Binding-site contacts:
Ligand atom O1B contacts residue GLY457 of chain 1.O at 3.1 Å (h-bond).
Ligand atom N7 contacts residue MET442 of chain 1.O at 3.6 Å.
Ligand atom C5 contacts residue SER461 of chain 1.O at 3.8 Å.
Ligand atom C1 contacts residue SER461 of chain 1.O at 2.4 Å.
Ligand atom C4 contacts residue SER461 of chain 1.O at 3.0 Å.
Ligand atom O1B contacts residue SER458 of chain 1.O at 4.4 Å.
Ligand atom N5 contacts residue THR354 of chain 1.O at 3.9 Å.
Ligand atom O1B contacts residue SER461 of chain 1.O at 2.7 Å (h-bond).
Ligand atom N7 contacts residue MET357 of chain 1.O at 3.9 Å.
Ligand atom O1A contacts residue SER461 of chain 1.O at 3.4 Å (h-bond).
Ligand atom N7 contacts residue ALA439 of chain 1.O at 3.0 Å (h-bond).
Ligand atom C2 contacts residue SER461 of chain 1.O at 1.4 Å.
Ligand atom O4 contacts residue THR354 of chain 1.O at 2.8 Å (h-bond).
Ligand atom C2 contacts residue GLY457 of chain 1.O at 4.4 Å.
Ligand atom O8 contacts residue SER456 of chain 1.O at 4.2 Å.
Ligand atom C2 contacts residue GLN462 of chain 1.O at 4.5 Å.
Ligand atom C5 contacts residue THR354 of chain 1.O at 3.7 Å.
Ligand atom C6 contacts residue MET357 of chain 1.O at 4.0 Å (hydrophobic).
Ligand atom C3 contacts residue GLN462 of chain 1.O at 3.7 Å.
Ligand atom C3 contacts residue SER461 of chain 1.O at 1.5 Å.
Ligand atom O6 contacts residue SER461 of chain 1.O at 2.8 Å (h-bond).
Ligand atom C4 contacts residue GLN462 of chain 1.O at 4.3 Å.
Ligand atom C8 contacts residue ALA439 of chain 1.O at 3.3 Å (hydrophobic).
Ligand atom C9 contacts residue ALA440 of chain 1.O at 4.1 Å (hydrophobic).
Ligand atom C5 contacts residue THR355 of chain 1.O at 4.5 Å.
Ligand atom C7 contacts residue MET357 of chain 1.O at 4.3 Å (hydrophobic).
Ligand atom N5 contacts residue SER461 of chain 1.O at 4.5 Å.
Ligand atom C4 contacts residue THR354 of chain 1.O at 3.2 Å.
Ligand atom C9 contacts residue ALA439 of chain 1.O at 3.6 Å (hydrophobic).
Ligand atom C8 contacts residue ALA440 of chain 1.O at 4.2 Å (hydrophobic).
Ligand atom O6 contacts residue SER456 of chain 1.O at 4.2 Å.
Ligand atom C1 contacts residue GLY457 of chain 1.O at 3.9 Å.
Ligand atom O1B contacts residue SER456 of chain 1.O at 4.4 Å.
Ligand atom C7 contacts residue ALA439 of chain 1.O at 3.6 Å (hydrophobic).
Ligand atom O4 contacts residue SER461 of chain 1.O at 3.6 Å.
Ligand atom C6 contacts residue SER461 of chain 1.O at 3.5 Å.

Sequence of chain 1.O:
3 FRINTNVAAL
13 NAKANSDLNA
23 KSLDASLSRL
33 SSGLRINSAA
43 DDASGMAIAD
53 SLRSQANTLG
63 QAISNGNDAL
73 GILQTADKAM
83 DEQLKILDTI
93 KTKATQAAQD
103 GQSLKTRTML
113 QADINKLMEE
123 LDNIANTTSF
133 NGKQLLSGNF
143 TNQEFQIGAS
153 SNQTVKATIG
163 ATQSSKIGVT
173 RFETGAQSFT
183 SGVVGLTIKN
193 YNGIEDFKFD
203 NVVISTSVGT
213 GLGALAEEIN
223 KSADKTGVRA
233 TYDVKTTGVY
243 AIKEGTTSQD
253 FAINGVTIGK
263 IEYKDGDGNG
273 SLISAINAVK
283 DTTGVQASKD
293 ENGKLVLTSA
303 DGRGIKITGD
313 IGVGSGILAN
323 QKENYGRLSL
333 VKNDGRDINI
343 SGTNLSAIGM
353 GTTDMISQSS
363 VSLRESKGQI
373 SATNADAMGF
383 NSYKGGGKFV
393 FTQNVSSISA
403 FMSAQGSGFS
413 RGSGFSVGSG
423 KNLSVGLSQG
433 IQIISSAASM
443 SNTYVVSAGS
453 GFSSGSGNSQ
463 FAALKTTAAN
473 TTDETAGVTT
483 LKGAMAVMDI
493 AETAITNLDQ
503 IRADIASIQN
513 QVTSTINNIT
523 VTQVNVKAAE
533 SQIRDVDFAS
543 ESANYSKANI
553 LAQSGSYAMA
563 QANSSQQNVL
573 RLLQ

This protein binds this small molecule.
Small molecule (SMILES): C[C@H](O)[C@H](N)[C@@H]1O[C@](O)(C(=O)O)C[C@H](O)[C@@H]1N